Sequence of chain 26.K:
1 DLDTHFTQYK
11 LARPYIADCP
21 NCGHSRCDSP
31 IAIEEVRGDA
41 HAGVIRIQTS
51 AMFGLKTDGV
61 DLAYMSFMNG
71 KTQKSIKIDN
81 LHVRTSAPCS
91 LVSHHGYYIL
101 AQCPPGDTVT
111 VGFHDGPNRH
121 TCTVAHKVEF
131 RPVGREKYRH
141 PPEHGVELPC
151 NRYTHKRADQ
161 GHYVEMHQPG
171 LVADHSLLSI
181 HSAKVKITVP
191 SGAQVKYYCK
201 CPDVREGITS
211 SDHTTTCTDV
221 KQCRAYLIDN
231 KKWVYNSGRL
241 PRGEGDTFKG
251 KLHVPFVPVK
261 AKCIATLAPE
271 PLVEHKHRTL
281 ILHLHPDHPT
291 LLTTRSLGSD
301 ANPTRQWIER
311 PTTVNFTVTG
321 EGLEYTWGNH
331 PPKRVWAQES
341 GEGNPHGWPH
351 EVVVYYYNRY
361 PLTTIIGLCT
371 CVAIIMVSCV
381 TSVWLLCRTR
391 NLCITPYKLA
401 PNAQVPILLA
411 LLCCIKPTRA

This protein binds this small molecule.
Small molecule (SMILES): CC(=O)N[C@@H]1[C@@H](O)[C@H](O)[C@@H](CO)O[C@H]1O

Binding-site contacts:
Ligand atom O5 contacts residue THR313 of chain 26.K at 4.3 Å.
Ligand atom O7 contacts residue ASN315 of chain 26.K at 4.2 Å.
Ligand atom C6 contacts residue ASN315 of chain 26.K at 4.5 Å.
Ligand atom C1 contacts residue ASN315 of chain 26.K at 1.4 Å.
Ligand atom N2 contacts residue ASN315 of chain 26.K at 2.8 Å (h-bond).
Ligand atom O5 contacts residue VAL314 of chain 26.K at 3.8 Å.
Ligand atom C8 contacts residue ASN315 of chain 26.K at 3.5 Å.
Ligand atom C4 contacts residue ASN315 of chain 26.K at 4.3 Å.
Ligand atom C3 contacts residue ASN315 of chain 26.K at 3.8 Å.
Ligand atom C6 contacts residue THR313 of chain 26.K at 4.5 Å.
Ligand atom C7 contacts residue ASN315 of chain 26.K at 3.3 Å.
Ligand atom C1 contacts residue VAL314 of chain 26.K at 4.4 Å (hydrophobic).
Ligand atom C2 contacts residue ASN315 of chain 26.K at 2.5 Å.
Ligand atom C8 contacts residue ILE281 of chain 26.K at 4.5 Å (hydrophobic).
Ligand atom C5 contacts residue ASN315 of chain 26.K at 3.7 Å.
Ligand atom O5 contacts residue ASN315 of chain 26.K at 2.4 Å (h-bond).